Sequence of chain 1.B:
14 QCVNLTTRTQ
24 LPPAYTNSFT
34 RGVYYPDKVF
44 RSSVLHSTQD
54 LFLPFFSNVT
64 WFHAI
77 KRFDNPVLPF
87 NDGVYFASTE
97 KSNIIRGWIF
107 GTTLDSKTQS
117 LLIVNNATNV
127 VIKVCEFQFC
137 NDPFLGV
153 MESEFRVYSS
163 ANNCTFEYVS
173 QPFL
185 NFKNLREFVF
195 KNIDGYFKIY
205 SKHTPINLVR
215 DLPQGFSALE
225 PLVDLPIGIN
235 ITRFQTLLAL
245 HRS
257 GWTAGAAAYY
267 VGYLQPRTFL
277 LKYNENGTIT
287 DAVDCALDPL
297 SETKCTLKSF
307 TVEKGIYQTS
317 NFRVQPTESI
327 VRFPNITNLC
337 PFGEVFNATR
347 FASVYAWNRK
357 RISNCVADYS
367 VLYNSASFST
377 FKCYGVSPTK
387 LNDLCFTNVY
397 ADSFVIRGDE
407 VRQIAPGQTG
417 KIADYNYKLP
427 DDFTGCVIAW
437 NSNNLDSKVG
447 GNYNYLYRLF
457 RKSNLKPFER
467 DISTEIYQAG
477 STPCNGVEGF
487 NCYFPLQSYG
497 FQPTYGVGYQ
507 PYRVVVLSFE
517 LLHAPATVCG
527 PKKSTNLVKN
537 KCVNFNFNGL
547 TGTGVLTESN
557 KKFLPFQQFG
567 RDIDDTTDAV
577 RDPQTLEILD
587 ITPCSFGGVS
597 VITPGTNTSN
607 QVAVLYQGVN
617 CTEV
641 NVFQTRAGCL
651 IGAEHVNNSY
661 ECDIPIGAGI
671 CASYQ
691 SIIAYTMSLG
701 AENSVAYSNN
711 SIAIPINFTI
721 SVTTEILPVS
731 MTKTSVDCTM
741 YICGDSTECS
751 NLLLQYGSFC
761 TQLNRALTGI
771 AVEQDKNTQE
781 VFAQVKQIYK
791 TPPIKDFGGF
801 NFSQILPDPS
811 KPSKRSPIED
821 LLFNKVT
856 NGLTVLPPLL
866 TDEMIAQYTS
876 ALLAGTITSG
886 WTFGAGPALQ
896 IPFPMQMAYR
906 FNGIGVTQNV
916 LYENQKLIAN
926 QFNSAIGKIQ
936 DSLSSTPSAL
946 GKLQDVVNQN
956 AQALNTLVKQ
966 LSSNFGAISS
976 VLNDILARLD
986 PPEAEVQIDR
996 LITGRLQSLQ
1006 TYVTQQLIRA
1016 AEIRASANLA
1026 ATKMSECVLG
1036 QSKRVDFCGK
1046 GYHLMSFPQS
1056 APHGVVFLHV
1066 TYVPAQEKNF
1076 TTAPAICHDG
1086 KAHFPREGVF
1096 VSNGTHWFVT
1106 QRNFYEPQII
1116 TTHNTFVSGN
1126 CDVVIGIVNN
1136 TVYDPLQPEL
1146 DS

A small-molecule ligand and the protein it binds are described below.
Small molecule (SMILES): CC(=O)N[C@H]1[C@H](O[C@H]2[C@H](O)[C@@H](NC(C)=O)CO[C@@H]2CO)O[C@H](CO)[C@@H](O)[C@@H]1O

Sequence of chain 1.C:
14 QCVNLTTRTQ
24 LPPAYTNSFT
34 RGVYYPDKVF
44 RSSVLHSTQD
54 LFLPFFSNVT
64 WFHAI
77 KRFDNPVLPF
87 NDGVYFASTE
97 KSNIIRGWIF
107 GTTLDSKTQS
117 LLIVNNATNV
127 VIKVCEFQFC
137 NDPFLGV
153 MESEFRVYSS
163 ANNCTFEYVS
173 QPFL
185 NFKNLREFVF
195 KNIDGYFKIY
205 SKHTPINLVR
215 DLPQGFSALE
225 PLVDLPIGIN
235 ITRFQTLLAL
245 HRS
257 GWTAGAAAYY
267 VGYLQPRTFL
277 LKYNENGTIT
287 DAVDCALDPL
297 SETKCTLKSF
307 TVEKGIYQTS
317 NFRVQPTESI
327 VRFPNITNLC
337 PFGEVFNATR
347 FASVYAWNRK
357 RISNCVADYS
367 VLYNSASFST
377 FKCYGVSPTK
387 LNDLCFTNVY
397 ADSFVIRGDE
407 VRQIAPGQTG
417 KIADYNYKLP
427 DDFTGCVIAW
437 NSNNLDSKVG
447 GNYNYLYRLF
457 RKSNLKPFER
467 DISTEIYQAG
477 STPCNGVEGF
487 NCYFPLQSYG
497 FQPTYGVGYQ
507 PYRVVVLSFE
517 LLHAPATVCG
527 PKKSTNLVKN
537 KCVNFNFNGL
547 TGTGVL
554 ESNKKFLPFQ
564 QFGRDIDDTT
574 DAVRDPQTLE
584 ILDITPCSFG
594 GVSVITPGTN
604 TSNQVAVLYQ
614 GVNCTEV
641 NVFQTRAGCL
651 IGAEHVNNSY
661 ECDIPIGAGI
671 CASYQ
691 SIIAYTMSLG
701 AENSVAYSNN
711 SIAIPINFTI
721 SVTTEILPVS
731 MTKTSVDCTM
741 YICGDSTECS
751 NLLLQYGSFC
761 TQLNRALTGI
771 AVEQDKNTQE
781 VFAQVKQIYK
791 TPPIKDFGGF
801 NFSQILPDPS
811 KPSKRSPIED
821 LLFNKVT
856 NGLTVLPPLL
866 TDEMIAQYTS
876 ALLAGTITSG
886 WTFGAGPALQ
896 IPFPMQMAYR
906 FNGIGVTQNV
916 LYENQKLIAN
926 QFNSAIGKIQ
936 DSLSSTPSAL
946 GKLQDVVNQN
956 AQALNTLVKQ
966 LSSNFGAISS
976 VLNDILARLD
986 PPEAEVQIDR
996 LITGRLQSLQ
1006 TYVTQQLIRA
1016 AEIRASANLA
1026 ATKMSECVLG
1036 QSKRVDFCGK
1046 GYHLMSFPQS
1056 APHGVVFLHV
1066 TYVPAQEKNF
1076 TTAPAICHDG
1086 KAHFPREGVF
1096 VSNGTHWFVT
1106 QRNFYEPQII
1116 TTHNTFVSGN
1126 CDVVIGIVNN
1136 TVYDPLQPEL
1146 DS

Binding-site contacts:
Ligand atom O6 contacts residue ASN1074 of chain 1.B at 4.5 Å.
Ligand atom C7 contacts residue ALA706 of chain 1.B at 4.1 Å (hydrophobic).
Ligand atom O4 contacts residue ALA706 of chain 1.B at 3.7 Å.
Ligand atom C4 contacts residue ALA706 of chain 1.B at 4.1 Å (hydrophobic).
Ligand atom C3 contacts residue ASN1074 of chain 1.B at 3.8 Å.
Ligand atom C1 contacts residue GLN895 of chain 1.C at 4.2 Å.
Ligand atom O7 contacts residue SER704 of chain 1.B at 4.2 Å.
Ligand atom C2 contacts residue ASN1074 of chain 1.B at 2.5 Å.
Ligand atom C4 contacts residue ASN1074 of chain 1.B at 4.2 Å.
Ligand atom C7 contacts residue ASN1074 of chain 1.B at 3.7 Å.
Ligand atom C6 contacts residue ALA706 of chain 1.B at 4.5 Å (hydrophobic).
Ligand atom C8 contacts residue LYS1073 of chain 1.B at 4.2 Å.
Ligand atom O5 contacts residue ASN1074 of chain 1.B at 2.3 Å (h-bond).
Ligand atom C8 contacts residue GLU1072 of chain 1.B at 3.4 Å.
Ligand atom C5 contacts residue ALA706 of chain 1.B at 3.7 Å (hydrophobic).
Ligand atom O7 contacts residue ASN1074 of chain 1.B at 4.0 Å.
Ligand atom C8 contacts residue ASN1074 of chain 1.B at 4.1 Å.
Ligand atom C5 contacts residue ASN1074 of chain 1.B at 3.6 Å.
Ligand atom C1 contacts residue ASN1074 of chain 1.B at 1.4 Å.
Ligand atom O7 contacts residue ALA706 of chain 1.B at 3.5 Å.
Ligand atom C3 contacts residue ALA706 of chain 1.B at 4.2 Å (hydrophobic).
Ligand atom N2 contacts residue ASN1074 of chain 1.B at 2.9 Å (h-bond).